Sequence of chain 1.C:
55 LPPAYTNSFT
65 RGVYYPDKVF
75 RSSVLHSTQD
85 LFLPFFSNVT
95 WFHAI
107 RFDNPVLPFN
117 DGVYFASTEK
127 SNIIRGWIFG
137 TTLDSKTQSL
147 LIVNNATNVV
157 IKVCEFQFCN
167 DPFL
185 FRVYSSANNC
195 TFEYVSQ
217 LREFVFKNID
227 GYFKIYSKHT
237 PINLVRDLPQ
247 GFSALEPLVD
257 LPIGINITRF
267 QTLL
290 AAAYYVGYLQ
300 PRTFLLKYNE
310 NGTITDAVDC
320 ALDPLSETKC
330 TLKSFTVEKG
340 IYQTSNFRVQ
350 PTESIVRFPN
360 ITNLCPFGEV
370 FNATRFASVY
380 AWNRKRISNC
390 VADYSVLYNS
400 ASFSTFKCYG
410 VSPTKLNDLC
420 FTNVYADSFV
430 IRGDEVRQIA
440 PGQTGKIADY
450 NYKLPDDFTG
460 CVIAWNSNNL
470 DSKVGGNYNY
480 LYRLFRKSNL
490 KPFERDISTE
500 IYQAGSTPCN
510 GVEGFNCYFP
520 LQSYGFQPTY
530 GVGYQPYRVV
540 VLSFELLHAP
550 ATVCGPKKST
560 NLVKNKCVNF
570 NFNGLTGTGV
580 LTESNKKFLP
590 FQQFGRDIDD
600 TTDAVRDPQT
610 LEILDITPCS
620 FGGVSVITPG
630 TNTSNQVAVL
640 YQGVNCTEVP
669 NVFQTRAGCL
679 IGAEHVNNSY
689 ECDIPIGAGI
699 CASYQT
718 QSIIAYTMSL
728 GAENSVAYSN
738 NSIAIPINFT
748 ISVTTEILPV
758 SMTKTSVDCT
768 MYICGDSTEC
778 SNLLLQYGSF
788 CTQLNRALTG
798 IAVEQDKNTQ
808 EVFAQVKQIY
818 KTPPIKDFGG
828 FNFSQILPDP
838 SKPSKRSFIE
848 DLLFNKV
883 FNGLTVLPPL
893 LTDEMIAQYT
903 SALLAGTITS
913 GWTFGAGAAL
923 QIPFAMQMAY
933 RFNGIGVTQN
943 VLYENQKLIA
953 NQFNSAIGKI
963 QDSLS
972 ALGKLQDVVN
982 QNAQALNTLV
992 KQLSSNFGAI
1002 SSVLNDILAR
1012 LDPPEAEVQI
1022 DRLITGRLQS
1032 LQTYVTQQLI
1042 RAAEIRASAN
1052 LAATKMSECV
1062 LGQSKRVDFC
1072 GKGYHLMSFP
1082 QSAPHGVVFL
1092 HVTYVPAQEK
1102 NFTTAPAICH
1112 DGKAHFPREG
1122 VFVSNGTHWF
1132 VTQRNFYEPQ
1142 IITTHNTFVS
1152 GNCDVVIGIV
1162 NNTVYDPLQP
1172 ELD

The protein below binds the small molecule below.
Small molecule (SMILES): CC(=O)N[C@@H]1[C@@H](O)[C@H](O)[C@@H](CO)O[C@H]1O

Binding-site contacts:
Ligand atom C7 contacts residue ASN1102 of chain 1.C at 3.3 Å.
Ligand atom N2 contacts residue ASN1102 of chain 1.C at 2.9 Å (h-bond).
Ligand atom C3 contacts residue ASN1102 of chain 1.C at 3.8 Å.
Ligand atom O7 contacts residue ASN1102 of chain 1.C at 3.3 Å (h-bond).
Ligand atom O5 contacts residue ASN1102 of chain 1.C at 2.4 Å (h-bond).
Ligand atom C3 contacts residue ALA734 of chain 1.C at 4.1 Å (hydrophobic).
Ligand atom C8 contacts residue GLU1100 of chain 1.C at 4.4 Å.
Ligand atom O4 contacts residue ALA734 of chain 1.C at 3.9 Å.
Ligand atom C4 contacts residue ASN1102 of chain 1.C at 4.2 Å.
Ligand atom C2 contacts residue ASN1102 of chain 1.C at 2.4 Å.
Ligand atom C1 contacts residue ASN1102 of chain 1.C at 1.4 Å.
Ligand atom C8 contacts residue ASN1102 of chain 1.C at 4.0 Å.
Ligand atom O3 contacts residue ALA734 of chain 1.C at 4.1 Å.
Ligand atom C5 contacts residue ASN1102 of chain 1.C at 3.7 Å.